Binding-site contacts:
Ligand atom C2 contacts residue ASN80 of chain 1.C at 2.3 Å.
Ligand atom O7 contacts residue ASN80 of chain 1.C at 3.6 Å.
Ligand atom O5 contacts residue ASN80 of chain 1.C at 2.4 Å (h-bond).
Ligand atom C3 contacts residue ASN80 of chain 1.C at 3.6 Å.
Ligand atom C7 contacts residue ASN80 of chain 1.C at 3.4 Å.
Ligand atom C8 contacts residue VAL343 of chain 1.C at 3.7 Å (hydrophobic).
Ligand atom C8 contacts residue ASN80 of chain 1.C at 4.5 Å.
Ligand atom C1 contacts residue ASN80 of chain 1.C at 1.4 Å.
Ligand atom C4 contacts residue ASN80 of chain 1.C at 4.1 Å.
Ligand atom C5 contacts residue ASN80 of chain 1.C at 3.7 Å.
Ligand atom N2 contacts residue ASN80 of chain 1.C at 2.8 Å (h-bond).

The small molecule below binds the protein below.
Small molecule (SMILES): CC(=O)N[C@H]1[C@H](O[C@H]2[C@H](O)[C@@H](NC(C)=O)CO[C@@H]2CO)O[C@H](CO)[C@@H](O)[C@@H]1O

Sequence of chain 1.C:
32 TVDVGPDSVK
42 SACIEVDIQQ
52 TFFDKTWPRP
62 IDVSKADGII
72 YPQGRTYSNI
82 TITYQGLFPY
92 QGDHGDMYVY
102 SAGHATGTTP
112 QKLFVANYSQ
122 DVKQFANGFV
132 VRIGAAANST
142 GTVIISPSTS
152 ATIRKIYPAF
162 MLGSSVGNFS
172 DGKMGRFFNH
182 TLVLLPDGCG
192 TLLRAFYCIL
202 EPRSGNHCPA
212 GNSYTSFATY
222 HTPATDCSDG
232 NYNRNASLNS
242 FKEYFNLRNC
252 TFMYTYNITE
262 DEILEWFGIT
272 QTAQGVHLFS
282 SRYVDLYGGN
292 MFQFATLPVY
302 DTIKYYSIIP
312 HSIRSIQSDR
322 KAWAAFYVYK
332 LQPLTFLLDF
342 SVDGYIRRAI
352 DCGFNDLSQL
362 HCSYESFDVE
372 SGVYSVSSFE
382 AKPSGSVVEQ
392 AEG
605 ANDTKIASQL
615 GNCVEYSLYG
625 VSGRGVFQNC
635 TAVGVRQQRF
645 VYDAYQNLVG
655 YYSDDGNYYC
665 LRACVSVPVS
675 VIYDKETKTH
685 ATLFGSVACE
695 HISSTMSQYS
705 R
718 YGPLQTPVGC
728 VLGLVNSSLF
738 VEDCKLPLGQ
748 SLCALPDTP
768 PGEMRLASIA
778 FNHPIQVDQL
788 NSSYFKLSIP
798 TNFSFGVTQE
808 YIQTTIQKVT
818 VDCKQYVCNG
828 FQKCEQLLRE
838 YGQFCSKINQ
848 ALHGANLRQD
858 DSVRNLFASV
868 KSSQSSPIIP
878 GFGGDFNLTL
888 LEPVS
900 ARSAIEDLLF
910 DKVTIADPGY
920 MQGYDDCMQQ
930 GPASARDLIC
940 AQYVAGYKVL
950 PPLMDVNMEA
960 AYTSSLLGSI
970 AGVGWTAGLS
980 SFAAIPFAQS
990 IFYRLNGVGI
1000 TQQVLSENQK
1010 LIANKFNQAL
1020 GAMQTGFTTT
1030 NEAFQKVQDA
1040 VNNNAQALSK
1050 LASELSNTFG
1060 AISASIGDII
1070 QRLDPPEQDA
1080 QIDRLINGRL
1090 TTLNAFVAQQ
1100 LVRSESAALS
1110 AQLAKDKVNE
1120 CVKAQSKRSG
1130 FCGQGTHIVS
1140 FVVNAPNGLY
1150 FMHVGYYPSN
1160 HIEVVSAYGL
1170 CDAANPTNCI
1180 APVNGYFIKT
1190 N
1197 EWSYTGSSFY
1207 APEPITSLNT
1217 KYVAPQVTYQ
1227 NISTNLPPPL